Sequence of chain 1.A:
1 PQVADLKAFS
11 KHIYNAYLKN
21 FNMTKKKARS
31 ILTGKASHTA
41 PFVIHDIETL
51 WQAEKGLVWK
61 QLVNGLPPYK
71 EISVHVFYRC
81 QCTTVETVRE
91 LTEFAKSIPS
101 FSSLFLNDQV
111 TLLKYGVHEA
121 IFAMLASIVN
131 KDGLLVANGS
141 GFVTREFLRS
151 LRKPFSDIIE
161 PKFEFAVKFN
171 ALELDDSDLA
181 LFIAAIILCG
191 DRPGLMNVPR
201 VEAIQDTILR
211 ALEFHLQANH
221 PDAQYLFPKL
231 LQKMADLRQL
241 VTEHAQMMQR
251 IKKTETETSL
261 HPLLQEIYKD

The small molecule below binds the protein below.
Small molecule (SMILES): CC(C)N(Cc1ccccc1OCCCCCC(=O)O)C(=O)c1ccc(-c2ccco2)cc1

Binding-site contacts:
Ligand atom C24 contacts residue TRP59 of chain 1.A at 3.7 Å (hydrophobic).
Ligand atom C11 contacts residue THR84 of chain 1.A at 3.8 Å.
Ligand atom O2 contacts residue HIS118 of chain 1.A at 2.8 Å (h-bond).
Ligand atom O4 contacts residue VAL76 of chain 1.A at 3.7 Å.
Ligand atom C6 contacts residue CYS80 of chain 1.A at 3.6 Å (hydrophobic).
Ligand atom C2 contacts residue LYS162 of chain 1.A at 3.6 Å.
Ligand atom C25 contacts residue TRP59 of chain 1.A at 3.8 Å (hydrophobic).
Ligand atom C26 contacts residue VAL143 of chain 1.A at 3.8 Å (hydrophobic).
Ligand atom C21 contacts residue THR83 of chain 1.A at 3.8 Å.
Ligand atom O1 contacts residue TYR268 of chain 1.A at 2.5 Å (h-bond).
Ligand atom C20 contacts residue CYS80 of chain 1.A at 3.8 Å (hydrophobic).
Ligand atom O2 contacts residue THR84 of chain 1.A at 3.2 Å.
Ligand atom O3 contacts residue LEU134 of chain 1.A at 3.9 Å.
Ligand atom C16 contacts residue LEU134 of chain 1.A at 3.8 Å (hydrophobic).
Ligand atom O2 contacts residue TYR268 of chain 1.A at 3.6 Å (h-bond).
Ligand atom C24 contacts residue ARG79 of chain 1.A at 3.6 Å.
Ligand atom O contacts residue CYS80 of chain 1.A at 3.5 Å.
Ligand atom C19 contacts residue VAL136 of chain 1.A at 3.7 Å (hydrophobic).
Ligand atom C8 contacts residue CYS80 of chain 1.A at 3.6 Å (hydrophobic).
Ligand atom C11 contacts residue GLN81 of chain 1.A at 3.9 Å.
Ligand atom C1 contacts residue ILE159 of chain 1.A at 3.8 Å (hydrophobic).
Ligand atom O3 contacts residue THR83 of chain 1.A at 3.6 Å.
Ligand atom C22 contacts residue ILE121 of chain 1.A at 3.8 Å (hydrophobic).
Ligand atom O4 contacts residue VAL143 of chain 1.A at 3.8 Å.
Ligand atom O1 contacts residue HIS118 of chain 1.A at 3.1 Å (h-bond).
Ligand atom C3 contacts residue LEU125 of chain 1.A at 3.7 Å (hydrophobic).
Ligand atom C12 contacts residue TYR268 of chain 1.A at 3.4 Å (hydrophobic).
Ligand atom O2 contacts residue LEU264 of chain 1.A at 3.1 Å.
Ligand atom C16 contacts residue CYS80 of chain 1.A at 3.7 Å (hydrophobic).
Ligand atom C17 contacts residue THR83 of chain 1.A at 3.6 Å.
Ligand atom C12 contacts residue HIS118 of chain 1.A at 3.3 Å.
Ligand atom C12 contacts residue LEU264 of chain 1.A at 3.8 Å (hydrophobic).
Ligand atom C21 contacts residue THR84 of chain 1.A at 3.5 Å.
Ligand atom C12 contacts residue HIS244 of chain 1.A at 3.7 Å.
Ligand atom O1 contacts residue HIS244 of chain 1.A at 2.5 Å (h-bond).
Ligand atom C18 contacts residue VAL136 of chain 1.A at 3.7 Å (hydrophobic).
Ligand atom C2 contacts residue ILE159 of chain 1.A at 3.6 Å (hydrophobic).
Ligand atom C26 contacts residue VAL76 of chain 1.A at 3.9 Å (hydrophobic).
Ligand atom C11 contacts residue LEU264 of chain 1.A at 3.6 Å (hydrophobic).
Ligand atom C10 contacts residue PHE77 of chain 1.A at 3.9 Å (hydrophobic).